A protein and the small-molecule ligand that binds it are described below.
Small molecule (SMILES): c1ccc2[nH]ccc2c1

Sequence of chain 2.A:
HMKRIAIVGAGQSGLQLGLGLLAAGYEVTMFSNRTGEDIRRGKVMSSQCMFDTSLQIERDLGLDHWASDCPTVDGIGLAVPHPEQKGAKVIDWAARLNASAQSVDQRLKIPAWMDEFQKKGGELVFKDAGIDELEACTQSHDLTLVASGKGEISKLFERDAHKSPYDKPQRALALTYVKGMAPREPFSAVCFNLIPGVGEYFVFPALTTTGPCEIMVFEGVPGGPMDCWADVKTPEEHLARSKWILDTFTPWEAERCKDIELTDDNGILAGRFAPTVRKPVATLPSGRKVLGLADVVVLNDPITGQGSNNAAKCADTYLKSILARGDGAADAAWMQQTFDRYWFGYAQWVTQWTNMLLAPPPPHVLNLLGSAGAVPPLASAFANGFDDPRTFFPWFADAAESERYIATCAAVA

Binding-site contacts:
Ligand atom C3 contacts residue LYS23 of chain 2.A at 3.7 Å.
Ligand atom C8 contacts residue GLY346 of chain 2.A at 3.9 Å.
Ligand atom C9 contacts residue LEU163 of chain 2.A at 4.5 Å (hydrophobic).
Ligand atom C6 contacts residue GLY348 of chain 2.A at 4.2 Å.
Ligand atom C7 contacts residue GLY348 of chain 2.A at 3.0 Å.
Ligand atom C3 contacts residue TYR46 of chain 2.A at 4.3 Å (hydrophobic).
Ligand atom N1 contacts residue GLY346 of chain 2.A at 3.5 Å (h-bond).
Ligand atom C2 contacts residue GLY346 of chain 2.A at 4.1 Å.
Ligand atom C7 contacts residue ALA349 of chain 2.A at 4.1 Å (hydrophobic).
Ligand atom C7 contacts residue ARG345 of chain 2.A at 3.4 Å.
Ligand atom C4 contacts residue ILE25 of chain 2.A at 3.7 Å (hydrophobic).
Ligand atom C5 contacts residue LEU163 of chain 2.A at 3.7 Å (hydrophobic).
Ligand atom N1 contacts residue LYS23 of chain 2.A at 4.0 Å.
Ligand atom N1 contacts residue ASP162 of chain 2.A at 4.2 Å.
Ligand atom N1 contacts residue GLY348 of chain 2.A at 3.4 Å (h-bond).
Ligand atom C9 contacts residue ILE25 of chain 2.A at 4.0 Å (hydrophobic).
Ligand atom C3 contacts residue ILE25 of chain 2.A at 3.7 Å (hydrophobic).
Ligand atom C2 contacts residue LYS23 of chain 2.A at 3.3 Å.
Ligand atom C7 contacts residue ALA350 of chain 2.A at 3.6 Å (hydrophobic).
Ligand atom C6 contacts residue ARG345 of chain 2.A at 3.5 Å.
Ligand atom C3 contacts residue ASP162 of chain 2.A at 3.4 Å.
Ligand atom C5 contacts residue ALA350 of chain 2.A at 3.8 Å (hydrophobic).
Ligand atom C8 contacts residue ALA350 of chain 2.A at 4.0 Å (hydrophobic).
Ligand atom C9 contacts residue ALA350 of chain 2.A at 4.3 Å (hydrophobic).
Ligand atom C4 contacts residue ALA350 of chain 2.A at 4.2 Å (hydrophobic).
Ligand atom C4 contacts residue LEU163 of chain 2.A at 3.8 Å (hydrophobic).
Ligand atom C6 contacts residue TRP354 of chain 2.A at 3.8 Å (hydrophobic).
Ligand atom C5 contacts residue ILE342 of chain 2.A at 3.9 Å (hydrophobic).
Ligand atom C5 contacts residue TRP354 of chain 2.A at 3.6 Å (hydrophobic).
Ligand atom C7 contacts residue GLY346 of chain 2.A at 4.3 Å.
Ligand atom C4 contacts residue ILE342 of chain 2.A at 3.7 Å (hydrophobic).
Ligand atom C2 contacts residue ASP162 of chain 2.A at 3.4 Å.
Ligand atom C6 contacts residue ALA350 of chain 2.A at 3.5 Å (hydrophobic).
Ligand atom C9 contacts residue ASP162 of chain 2.A at 4.2 Å.
Ligand atom C8 contacts residue GLY348 of chain 2.A at 3.5 Å.